The small molecule below binds the protein below.
Small molecule (SMILES): CC(C)N1CCN(CCNC2CCN(c3cccc(-c4cc5cc(F)ccc5[nH]4)c3)CC2)CC1

Binding-site contacts:
Ligand atom N32 contacts residue VAL497 of chain 1.E at 3.5 Å.
Ligand atom C29 contacts residue LYS614 of chain 1.E at 3.6 Å.
Ligand atom C30 contacts residue PRO496 of chain 1.E at 3.9 Å (hydrophobic).
Ligand atom C16 contacts residue GLN494 of chain 1.E at 3.7 Å.
Ligand atom C31 contacts residue VAL493 of chain 1.E at 3.7 Å (hydrophobic).
Ligand atom C13 contacts residue CYS535 of chain 1.E at 3.8 Å (hydrophobic).
Ligand atom C25 contacts residue PHE618 of chain 1.E at 3.8 Å (hydrophobic).
Ligand atom C09 contacts residue GLU498 of chain 1.E at 3.4 Å.
Ligand atom C18 contacts residue PRO571 of chain 1.E at 3.5 Å (hydrophobic).
Ligand atom C26 contacts residue LYS614 of chain 1.E at 3.3 Å.
Ligand atom C15 contacts residue CYS535 of chain 1.E at 3.6 Å (hydrophobic).
Ligand atom C16 contacts residue CYS535 of chain 1.E at 3.5 Å (hydrophobic).
Ligand atom C29 contacts residue SER511 of chain 1.E at 3.3 Å.
Ligand atom C24 contacts residue VAL617 of chain 1.E at 3.6 Å (hydrophobic).
Ligand atom C31 contacts residue VAL497 of chain 1.E at 4.0 Å (hydrophobic).
Ligand atom C19 contacts residue CYS572 of chain 1.E at 3.7 Å (hydrophobic).
Ligand atom C22 contacts residue VAL493 of chain 1.E at 3.9 Å (hydrophobic).
Ligand atom C29 contacts residue PRO510 of chain 1.E at 3.9 Å (hydrophobic).
Ligand atom N32 contacts residue VAL493 of chain 1.E at 2.9 Å (h-bond).
Ligand atom N14 contacts residue CYS535 of chain 1.E at 3.4 Å (h-bond).
Ligand atom F28 contacts residue LYS512 of chain 1.E at 3.4 Å.
Ligand atom F28 contacts residue LYS614 of chain 1.E at 2.7 Å.
Ligand atom C19 contacts residue ASN616 of chain 1.E at 3.7 Å.
Ligand atom C25 contacts residue VAL617 of chain 1.E at 3.9 Å (hydrophobic).
Ligand atom C24 contacts residue PHE618 of chain 1.E at 3.8 Å (hydrophobic).
Ligand atom C26 contacts residue VAL617 of chain 1.E at 3.5 Å (hydrophobic).
Ligand atom C18 contacts residue CYS535 of chain 1.E at 3.8 Å (hydrophobic).
Ligand atom C27 contacts residue LYS614 of chain 1.E at 3.2 Å.
Ligand atom C30 contacts residue LEU492 of chain 1.E at 3.5 Å (hydrophobic).
Ligand atom C20 contacts residue CYS572 of chain 1.E at 3.6 Å (hydrophobic).
Ligand atom C17 contacts residue CYS535 of chain 1.E at 3.9 Å (hydrophobic).
Ligand atom C30 contacts residue VAL493 of chain 1.E at 3.8 Å (hydrophobic).
Ligand atom F28 contacts residue SER511 of chain 1.E at 3.3 Å.
Ligand atom C24 contacts residue ASN616 of chain 1.E at 3.8 Å.
Ligand atom C19 contacts residue PRO571 of chain 1.E at 3.4 Å (hydrophobic).
Ligand atom C18 contacts residue ALA537 of chain 1.E at 3.5 Å (hydrophobic).
Ligand atom C31 contacts residue PHE618 of chain 1.E at 3.8 Å (hydrophobic).
Ligand atom C20 contacts residue ASN616 of chain 1.E at 3.3 Å.
Ligand atom C27 contacts residue SER511 of chain 1.E at 3.6 Å.
Ligand atom C19 contacts residue ALA537 of chain 1.E at 3.5 Å (hydrophobic).

Sequence of chain 1.E:
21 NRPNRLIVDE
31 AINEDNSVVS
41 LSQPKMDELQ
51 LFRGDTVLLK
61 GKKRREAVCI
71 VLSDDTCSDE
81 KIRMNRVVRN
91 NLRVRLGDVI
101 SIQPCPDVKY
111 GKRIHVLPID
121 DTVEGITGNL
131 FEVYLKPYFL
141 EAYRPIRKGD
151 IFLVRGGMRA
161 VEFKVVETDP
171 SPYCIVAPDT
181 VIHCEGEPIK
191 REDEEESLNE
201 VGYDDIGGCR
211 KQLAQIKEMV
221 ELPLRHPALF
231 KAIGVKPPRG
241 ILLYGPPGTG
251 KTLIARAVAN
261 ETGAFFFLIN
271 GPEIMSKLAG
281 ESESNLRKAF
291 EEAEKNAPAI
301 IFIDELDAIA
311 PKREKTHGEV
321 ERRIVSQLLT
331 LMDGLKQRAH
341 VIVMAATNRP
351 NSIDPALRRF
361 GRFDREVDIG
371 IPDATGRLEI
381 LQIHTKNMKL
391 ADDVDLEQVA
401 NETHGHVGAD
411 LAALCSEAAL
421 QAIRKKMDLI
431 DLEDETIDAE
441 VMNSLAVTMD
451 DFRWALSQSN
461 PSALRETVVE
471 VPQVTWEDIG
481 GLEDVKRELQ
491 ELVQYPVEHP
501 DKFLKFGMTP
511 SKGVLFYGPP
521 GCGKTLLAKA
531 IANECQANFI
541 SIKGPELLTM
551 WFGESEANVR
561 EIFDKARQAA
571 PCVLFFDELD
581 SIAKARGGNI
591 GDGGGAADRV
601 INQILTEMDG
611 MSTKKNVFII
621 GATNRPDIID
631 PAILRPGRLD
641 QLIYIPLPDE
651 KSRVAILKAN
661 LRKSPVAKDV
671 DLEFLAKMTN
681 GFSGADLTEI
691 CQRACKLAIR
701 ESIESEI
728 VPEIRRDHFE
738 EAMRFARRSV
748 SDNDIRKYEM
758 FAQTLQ